Sequence of chain 1.A:
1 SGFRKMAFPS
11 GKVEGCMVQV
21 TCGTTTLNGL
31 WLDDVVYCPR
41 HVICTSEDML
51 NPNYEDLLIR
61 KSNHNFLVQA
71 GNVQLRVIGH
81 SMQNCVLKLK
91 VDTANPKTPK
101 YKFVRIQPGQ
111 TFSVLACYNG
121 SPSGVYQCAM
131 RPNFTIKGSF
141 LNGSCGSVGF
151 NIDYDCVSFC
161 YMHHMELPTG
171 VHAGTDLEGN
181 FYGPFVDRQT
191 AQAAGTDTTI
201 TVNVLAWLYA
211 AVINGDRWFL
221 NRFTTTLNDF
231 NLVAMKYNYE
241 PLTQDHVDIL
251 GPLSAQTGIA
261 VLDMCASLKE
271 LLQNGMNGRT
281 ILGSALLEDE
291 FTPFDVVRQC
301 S

Binding-site contacts:
Ligand atom C11 contacts residue GLN189 of chain 1.A at 3.7 Å.
Ligand atom N10 contacts residue GLU166 of chain 1.A at 2.9 Å (salt-bridge).
Ligand atom C17 contacts residue CYS145 of chain 1.A at 2.7 Å (hydrophobic).
Ligand atom C21 contacts residue HIS163 of chain 1.A at 3.5 Å.
Ligand atom C14 contacts residue HIS164 of chain 1.A at 3.6 Å.
Ligand atom C1 contacts residue GLN192 of chain 1.A at 3.5 Å.
Ligand atom C4 contacts residue THR190 of chain 1.A at 3.4 Å.
Ligand atom O8 contacts residue GLU166 of chain 1.A at 3.7 Å.
Ligand atom C3 contacts residue THR190 of chain 1.A at 3.4 Å.
Ligand atom O31 contacts residue GLN189 of chain 1.A at 3.3 Å.
Ligand atom C24 contacts residue GLN189 of chain 1.A at 3.7 Å.
Ligand atom O33 contacts residue CYS145 of chain 1.A at 2.6 Å (h-bond).
Ligand atom O33 contacts residue GLY143 of chain 1.A at 3.5 Å (h-bond).
Ligand atom C1 contacts residue PRO168 of chain 1.A at 3.4 Å (hydrophobic).
Ligand atom O8 contacts residue MET165 of chain 1.A at 3.6 Å.
Ligand atom C9 contacts residue GLU166 of chain 1.A at 3.8 Å.
Ligand atom C4 contacts residue ALA191 of chain 1.A at 3.8 Å (hydrophobic).
Ligand atom C22 contacts residue CYS145 of chain 1.A at 1.8 Å (hydrophobic).
Ligand atom C5 contacts residue ALA191 of chain 1.A at 3.7 Å (hydrophobic).
Ligand atom N13 contacts residue GLN189 of chain 1.A at 3.0 Å (h-bond).
Ligand atom O32 contacts residue MET165 of chain 1.A at 3.2 Å.
Ligand atom C30 contacts residue GLU166 of chain 1.A at 3.7 Å.
Ligand atom C2 contacts residue GLN192 of chain 1.A at 3.2 Å.
Ligand atom C3 contacts residue GLN192 of chain 1.A at 3.7 Å.
Ligand atom C2 contacts residue PRO168 of chain 1.A at 3.7 Å (hydrophobic).
Ligand atom C22 contacts residue HIS41 of chain 1.A at 3.8 Å.
Ligand atom N16 contacts residue CYS145 of chain 1.A at 3.0 Å (h-bond).
Ligand atom C4 contacts residue GLN189 of chain 1.A at 3.3 Å.
Ligand atom C11 contacts residue GLU166 of chain 1.A at 3.8 Å.
Ligand atom C6 contacts residue ALA191 of chain 1.A at 3.7 Å (hydrophobic).
Ligand atom C20 contacts residue ASN142 of chain 1.A at 3.5 Å.
Ligand atom C32 contacts residue GLN189 of chain 1.A at 3.6 Å.
Ligand atom C18 contacts residue CYS145 of chain 1.A at 3.1 Å (hydrophobic).
Ligand atom C7 contacts residue THR190 of chain 1.A at 3.2 Å.
Ligand atom C15 contacts residue HIS164 of chain 1.A at 3.8 Å.
Ligand atom O32 contacts residue GLU166 of chain 1.A at 2.9 Å (salt-bridge).
Ligand atom C21 contacts residue GLU166 of chain 1.A at 3.8 Å.
Ligand atom C1 contacts residue ALA191 of chain 1.A at 3.8 Å (hydrophobic).
Ligand atom N16 contacts residue HIS164 of chain 1.A at 3.0 Å (h-bond).
Ligand atom O33 contacts residue SER144 of chain 1.A at 3.4 Å (h-bond).

A small-molecule ligand and the protein it binds are described below.
Small molecule (SMILES): CC(C)C[C@@H](CO)NC(=O)[C@H](CC(C)C)NC(=O)[C@H](CC(C)C)NC(=O)OCc1ccccc1